Sequence of chain 1.A:
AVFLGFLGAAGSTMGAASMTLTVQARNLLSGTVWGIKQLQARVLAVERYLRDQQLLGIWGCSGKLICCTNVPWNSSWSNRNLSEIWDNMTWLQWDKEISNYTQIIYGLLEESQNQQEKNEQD

Sequence of chain 1.C:
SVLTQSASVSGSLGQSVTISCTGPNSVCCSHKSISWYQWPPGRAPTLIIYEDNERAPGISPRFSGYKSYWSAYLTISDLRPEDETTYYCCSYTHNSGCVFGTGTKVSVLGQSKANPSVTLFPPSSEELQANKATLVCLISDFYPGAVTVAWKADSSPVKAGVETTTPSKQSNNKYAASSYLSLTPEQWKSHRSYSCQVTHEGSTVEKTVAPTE

This small molecule binds to this protein.
Small molecule (SMILES): CC(=O)N[C@@H]1[C@@H](O)[C@H](O)[C@@H](CO)O[C@H]1O

Binding-site contacts:
Ligand atom C7 contacts residue ASN107 of chain 1.A at 3.4 Å.
Ligand atom N2 contacts residue GLU55 of chain 1.C at 4.4 Å.
Ligand atom C2 contacts residue ARG56 of chain 1.C at 3.5 Å.
Ligand atom O5 contacts residue ASN107 of chain 1.A at 2.4 Å (h-bond).
Ligand atom C1 contacts residue ASN107 of chain 1.A at 1.4 Å.
Ligand atom C3 contacts residue ASN107 of chain 1.A at 3.8 Å.
Ligand atom O3 contacts residue GLU55 of chain 1.C at 4.1 Å.
Ligand atom C4 contacts residue ASN107 of chain 1.A at 4.3 Å.
Ligand atom C4 contacts residue GLU55 of chain 1.C at 3.9 Å.
Ligand atom C2 contacts residue GLU55 of chain 1.C at 3.8 Å.
Ligand atom O7 contacts residue ARG56 of chain 1.C at 3.7 Å.
Ligand atom C8 contacts residue ARG56 of chain 1.C at 3.3 Å.
Ligand atom C6 contacts residue GLU55 of chain 1.C at 3.6 Å.
Ligand atom N2 contacts residue ASN107 of chain 1.A at 2.9 Å (h-bond).
Ligand atom C5 contacts residue ASN107 of chain 1.A at 3.7 Å.
Ligand atom O3 contacts residue ASN54 of chain 1.C at 3.8 Å.
Ligand atom C3 contacts residue GLU55 of chain 1.C at 4.2 Å.
Ligand atom C2 contacts residue ASN107 of chain 1.A at 2.5 Å.
Ligand atom C8 contacts residue ASN107 of chain 1.A at 4.4 Å.
Ligand atom C5 contacts residue GLU55 of chain 1.C at 3.8 Å.
Ligand atom O3 contacts residue ARG56 of chain 1.C at 3.2 Å (salt-bridge).
Ligand atom O5 contacts residue GLU55 of chain 1.C at 3.2 Å (salt-bridge).
Ligand atom C7 contacts residue ARG56 of chain 1.C at 3.4 Å.
Ligand atom C3 contacts residue ARG56 of chain 1.C at 4.2 Å.
Ligand atom C1 contacts residue GLU55 of chain 1.C at 3.9 Å.
Ligand atom N2 contacts residue ARG56 of chain 1.C at 3.5 Å (salt-bridge).
Ligand atom O7 contacts residue ASN107 of chain 1.A at 3.5 Å (h-bond).